Sequence of chain 6.E:
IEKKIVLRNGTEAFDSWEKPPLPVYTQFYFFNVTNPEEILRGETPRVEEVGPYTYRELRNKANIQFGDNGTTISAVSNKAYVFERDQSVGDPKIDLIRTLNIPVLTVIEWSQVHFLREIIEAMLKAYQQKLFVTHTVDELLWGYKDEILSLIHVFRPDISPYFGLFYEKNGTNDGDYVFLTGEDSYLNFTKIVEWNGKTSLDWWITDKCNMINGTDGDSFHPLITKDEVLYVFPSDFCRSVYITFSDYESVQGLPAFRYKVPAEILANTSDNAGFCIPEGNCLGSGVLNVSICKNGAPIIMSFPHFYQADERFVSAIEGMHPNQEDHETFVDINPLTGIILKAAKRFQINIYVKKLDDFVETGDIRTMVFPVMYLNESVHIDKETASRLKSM

A small-molecule ligand and the protein it binds are described below.
Small molecule (SMILES): CC(=O)N[C@H]1[C@H](O[C@H]2[C@H](O)[C@@H](NC(C)=O)CO[C@@H]2CO)O[C@H](CO)[C@@H](O[C@@H]2O[C@H](CO[C@H]3O[C@H](CO)[C@@H](O)[C@H](O)[C@@H]3O)[C@@H](O)[C@H](O[C@H]3O[C@H](CO)[C@@H](O)[C@H](O)[C@@H]3O)[C@@H]2O)[C@@H]1O

Binding-site contacts:
Ligand atom O5 contacts residue ARG358 of chain 6.E at 3.4 Å (salt-bridge).
Ligand atom O5 contacts residue ASP338 of chain 6.E at 4.2 Å.
Ligand atom C3 contacts residue TYR41 of chain 6.E at 4.2 Å (hydrophobic).
Ligand atom C3 contacts residue ASP338 of chain 6.E at 4.5 Å.
Ligand atom O7 contacts residue GLN39 of chain 6.E at 2.9 Å (h-bond).
Ligand atom O7 contacts residue ASN388 of chain 6.E at 3.9 Å.
Ligand atom C7 contacts residue ASN388 of chain 6.E at 3.6 Å.
Ligand atom C4 contacts residue ASN388 of chain 6.E at 4.2 Å.
Ligand atom N2 contacts residue TYR41 of chain 6.E at 4.3 Å.
Ligand atom C8 contacts residue GLU61 of chain 6.E at 3.3 Å.
Ligand atom O5 contacts residue TYR41 of chain 6.E at 4.4 Å.
Ligand atom O6 contacts residue ARG358 of chain 6.E at 3.3 Å.
Ligand atom C6 contacts residue ASP338 of chain 6.E at 3.3 Å.
Ligand atom C5 contacts residue ASN388 of chain 6.E at 3.6 Å.
Ligand atom C7 contacts residue GLN39 of chain 6.E at 4.1 Å.
Ligand atom O5 contacts residue ASN388 of chain 6.E at 2.3 Å (h-bond).
Ligand atom C7 contacts residue TYR41 of chain 6.E at 3.5 Å (hydrophobic).
Ligand atom O4 contacts residue ASP338 of chain 6.E at 4.2 Å.
Ligand atom C7 contacts residue SER390 of chain 6.E at 4.2 Å.
Ligand atom O6 contacts residue TYR41 of chain 6.E at 3.6 Å.
Ligand atom O6 contacts residue HIS339 of chain 6.E at 3.9 Å.
Ligand atom N2 contacts residue ASN388 of chain 6.E at 2.9 Å (h-bond).
Ligand atom C1 contacts residue ASP338 of chain 6.E at 4.3 Å.
Ligand atom C5 contacts residue TYR41 of chain 6.E at 3.4 Å (hydrophobic).
Ligand atom C1 contacts residue ARG358 of chain 6.E at 3.7 Å.
Ligand atom C4 contacts residue TYR41 of chain 6.E at 3.9 Å (hydrophobic).
Ligand atom O4 contacts residue TYR41 of chain 6.E at 3.5 Å (h-bond).
Ligand atom C3 contacts residue ASN388 of chain 6.E at 3.8 Å.
Ligand atom C8 contacts residue TYR41 of chain 6.E at 3.6 Å (hydrophobic).
Ligand atom C8 contacts residue SER390 of chain 6.E at 3.3 Å.
Ligand atom C4 contacts residue ASP338 of chain 6.E at 4.3 Å.
Ligand atom C2 contacts residue ARG358 of chain 6.E at 4.3 Å.
Ligand atom C2 contacts residue ASN388 of chain 6.E at 2.5 Å.
Ligand atom C6 contacts residue TYR41 of chain 6.E at 3.6 Å (hydrophobic).
Ligand atom O6 contacts residue TYR386 of chain 6.E at 4.0 Å.
Ligand atom O6 contacts residue ASP338 of chain 6.E at 2.9 Å (salt-bridge).
Ligand atom C6 contacts residue ARG358 of chain 6.E at 4.4 Å.
Ligand atom C5 contacts residue ASP338 of chain 6.E at 3.5 Å.
Ligand atom C1 contacts residue ASN388 of chain 6.E at 1.4 Å.
Ligand atom O7 contacts residue TYR41 of chain 6.E at 3.3 Å (h-bond).